Sequence of chain 1.A:
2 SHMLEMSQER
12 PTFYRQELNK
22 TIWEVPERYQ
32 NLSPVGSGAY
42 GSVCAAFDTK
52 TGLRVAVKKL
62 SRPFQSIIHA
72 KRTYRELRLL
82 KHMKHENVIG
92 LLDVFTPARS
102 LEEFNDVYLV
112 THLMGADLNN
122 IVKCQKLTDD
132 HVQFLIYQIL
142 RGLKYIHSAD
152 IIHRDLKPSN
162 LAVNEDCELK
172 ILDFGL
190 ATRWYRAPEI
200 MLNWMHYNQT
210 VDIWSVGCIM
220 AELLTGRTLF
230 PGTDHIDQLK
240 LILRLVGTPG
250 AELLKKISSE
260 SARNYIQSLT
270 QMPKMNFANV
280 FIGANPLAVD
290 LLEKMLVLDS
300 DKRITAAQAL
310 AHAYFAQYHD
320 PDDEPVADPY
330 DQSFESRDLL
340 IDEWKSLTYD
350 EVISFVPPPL

This small molecule binds to this protein.
Small molecule (SMILES): Nc1ccccc1Nc1ccc2c(c1)CCc1ccccc1C2=O

Binding-site contacts:
Ligand atom CAG contacts residue THR112 of chain 1.A at 3.5 Å.
Ligand atom NAA contacts residue LEU173 of chain 1.A at 3.3 Å.
Ligand atom CAC contacts residue ALA117 of chain 1.A at 3.8 Å (hydrophobic).
Ligand atom CAO contacts residue ALA57 of chain 1.A at 3.5 Å (hydrophobic).
Ligand atom CAC contacts residue GLY116 of chain 1.A at 3.7 Å.
Ligand atom CA0 contacts residue TYR41 of chain 1.A at 3.7 Å (hydrophobic).
Ligand atom CAJ contacts residue ALA117 of chain 1.A at 3.6 Å (hydrophobic).
Ligand atom CAL contacts residue THR112 of chain 1.A at 3.8 Å.
Ligand atom CAF contacts residue LEU110 of chain 1.A at 3.6 Å (hydrophobic).
Ligand atom CAD contacts residue TYR41 of chain 1.A at 3.6 Å (hydrophobic).
Ligand atom CA0 contacts residue ALA117 of chain 1.A at 3.9 Å (hydrophobic).
Ligand atom CAM contacts residue THR112 of chain 1.A at 3.6 Å.
Ligand atom CAL contacts residue ALA57 of chain 1.A at 3.6 Å (hydrophobic).
Ligand atom CAM contacts residue LYS59 of chain 1.A at 3.7 Å.
Ligand atom CAF contacts residue THR112 of chain 1.A at 3.9 Å.
Ligand atom CAD contacts residue ALA117 of chain 1.A at 3.8 Å (hydrophobic).
Ligand atom CAK contacts residue LEU173 of chain 1.A at 3.7 Å (hydrophobic).
Ligand atom CAQ contacts residue GLY116 of chain 1.A at 3.8 Å.
Ligand atom CAT contacts residue ALA117 of chain 1.A at 3.8 Å (hydrophobic).
Ligand atom CAG contacts residue LEU110 of chain 1.A at 3.7 Å (hydrophobic).
Ligand atom CAS contacts residue LEU173 of chain 1.A at 3.4 Å (hydrophobic).
Ligand atom NAA contacts residue ASP174 of chain 1.A at 3.8 Å.
Ligand atom CAG contacts residue LYS59 of chain 1.A at 3.7 Å.
Ligand atom CAG contacts residue ALA57 of chain 1.A at 3.8 Å (hydrophobic).
Ligand atom CAH contacts residue ILE90 of chain 1.A at 4.0 Å (hydrophobic).
Ligand atom CAQ contacts residue MET115 of chain 1.A at 3.9 Å (hydrophobic).
Ligand atom NAA contacts residue LYS59 of chain 1.A at 3.5 Å (salt-bridge).
Ligand atom CAR contacts residue LYS59 of chain 1.A at 3.8 Å.
Ligand atom CAE contacts residue ALA117 of chain 1.A at 3.6 Å (hydrophobic).
Ligand atom CAE contacts residue GLY116 of chain 1.A at 3.3 Å.
Ligand atom CA1 contacts residue TYR41 of chain 1.A at 3.4 Å (hydrophobic).
Ligand atom CAT contacts residue GLY116 of chain 1.A at 3.8 Å.
Ligand atom CAJ contacts residue GLY116 of chain 1.A at 3.3 Å.
Ligand atom OAB contacts residue GLY116 of chain 1.A at 3.0 Å (h-bond).
Ligand atom CAL contacts residue LEU173 of chain 1.A at 4.0 Å (hydrophobic).
Ligand atom OAB contacts residue LEU114 of chain 1.A at 3.5 Å.
Ligand atom NAP contacts residue LEU173 of chain 1.A at 3.4 Å.
Ligand atom OAB contacts residue MET115 of chain 1.A at 2.6 Å (h-bond).
Ligand atom CAI contacts residue ALA117 of chain 1.A at 3.9 Å (hydrophobic).
Ligand atom CAH contacts residue LYS59 of chain 1.A at 4.0 Å.